Sequence of chain 1.K:
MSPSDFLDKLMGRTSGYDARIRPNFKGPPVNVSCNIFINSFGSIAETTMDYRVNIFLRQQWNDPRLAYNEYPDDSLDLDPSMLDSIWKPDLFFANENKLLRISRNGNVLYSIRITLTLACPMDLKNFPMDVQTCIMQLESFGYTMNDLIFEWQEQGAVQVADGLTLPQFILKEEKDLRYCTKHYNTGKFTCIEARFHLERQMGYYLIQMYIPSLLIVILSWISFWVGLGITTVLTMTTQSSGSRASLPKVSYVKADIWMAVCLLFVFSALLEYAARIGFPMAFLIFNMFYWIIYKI

Binding-site contacts:
Ligand atom C8 contacts residue VAL65 of chain 1.K at 4.5 Å (hydrophobic).
Ligand atom C7 contacts residue ASN66 of chain 1.K at 3.1 Å.
Ligand atom C6 contacts residue ASN66 of chain 1.K at 4.2 Å.
Ligand atom C3 contacts residue ASN66 of chain 1.K at 3.7 Å.
Ligand atom O5 contacts residue ASN66 of chain 1.K at 1.9 Å (h-bond).
Ligand atom C5 contacts residue ASN66 of chain 1.K at 3.3 Å.
Ligand atom O7 contacts residue ASN66 of chain 1.K at 4.1 Å.
Ligand atom C1 contacts residue ASN66 of chain 1.K at 1.3 Å.
Ligand atom C8 contacts residue PRO64 of chain 1.K at 4.3 Å (hydrophobic).
Ligand atom O7 contacts residue PRO64 of chain 1.K at 4.1 Å.
Ligand atom O5 contacts residue GLU197 of chain 1.K at 3.8 Å.
Ligand atom C7 contacts residue PRO64 of chain 1.K at 4.4 Å (hydrophobic).
Ligand atom C2 contacts residue ASN66 of chain 1.K at 2.5 Å.
Ligand atom O7 contacts residue PRO63 of chain 1.K at 4.5 Å.
Ligand atom N2 contacts residue ASN66 of chain 1.K at 3.2 Å (h-bond).
Ligand atom C8 contacts residue ASN66 of chain 1.K at 2.3 Å.
Ligand atom C4 contacts residue ASN66 of chain 1.K at 3.9 Å.

The small molecule below binds the protein below.
Small molecule (SMILES): CC(=O)N[C@H]1[C@H](O[C@H]2[C@H](O)[C@@H](NC(C)=O)CO[C@@H]2CO)O[C@H](CO)[C@@H](O[C@@H]2O[C@H](CO)[C@@H](O)[C@H](O[C@H]3O[C@H](CO)[C@@H](O)[C@H](O)[C@@H]3O)[C@@H]2O)[C@@H]1O